Sequence of chain 3.H:
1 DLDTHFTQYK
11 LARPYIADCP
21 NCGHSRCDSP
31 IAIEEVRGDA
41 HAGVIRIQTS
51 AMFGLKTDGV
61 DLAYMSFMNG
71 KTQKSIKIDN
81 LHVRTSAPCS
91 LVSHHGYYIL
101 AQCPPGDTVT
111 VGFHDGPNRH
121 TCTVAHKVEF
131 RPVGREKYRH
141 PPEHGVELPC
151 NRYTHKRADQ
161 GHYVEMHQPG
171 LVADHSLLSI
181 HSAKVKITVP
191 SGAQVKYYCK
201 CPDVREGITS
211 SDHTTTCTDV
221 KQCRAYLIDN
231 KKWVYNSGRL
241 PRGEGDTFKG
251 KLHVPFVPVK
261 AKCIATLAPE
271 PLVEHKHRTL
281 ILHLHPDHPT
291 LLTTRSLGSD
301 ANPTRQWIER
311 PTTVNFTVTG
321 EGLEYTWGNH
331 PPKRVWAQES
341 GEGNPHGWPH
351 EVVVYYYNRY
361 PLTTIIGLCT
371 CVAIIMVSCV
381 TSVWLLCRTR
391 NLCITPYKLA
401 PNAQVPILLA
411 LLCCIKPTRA

Binding-site contacts:
Ligand atom N2 contacts residue ASN315 of chain 3.H at 2.8 Å (h-bond).
Ligand atom C5 contacts residue ASN315 of chain 3.H at 3.7 Å.
Ligand atom C3 contacts residue ASN315 of chain 3.H at 3.8 Å.
Ligand atom O5 contacts residue THR313 of chain 3.H at 4.3 Å.
Ligand atom C6 contacts residue THR313 of chain 3.H at 4.5 Å.
Ligand atom C4 contacts residue ASN315 of chain 3.H at 4.3 Å.
Ligand atom O5 contacts residue VAL314 of chain 3.H at 3.8 Å.
Ligand atom C8 contacts residue ILE281 of chain 3.H at 4.5 Å (hydrophobic).
Ligand atom O7 contacts residue ASN315 of chain 3.H at 4.2 Å.
Ligand atom C6 contacts residue ASN315 of chain 3.H at 4.5 Å.
Ligand atom C7 contacts residue ASN315 of chain 3.H at 3.3 Å.
Ligand atom C2 contacts residue ASN315 of chain 3.H at 2.5 Å.
Ligand atom C1 contacts residue ASN315 of chain 3.H at 1.4 Å.
Ligand atom C8 contacts residue ASN315 of chain 3.H at 3.5 Å.
Ligand atom C1 contacts residue VAL314 of chain 3.H at 4.4 Å (hydrophobic).
Ligand atom O5 contacts residue ASN315 of chain 3.H at 2.4 Å (h-bond).

The small molecule below binds the protein below.
Small molecule (SMILES): CC(=O)N[C@@H]1[C@@H](O)[C@H](O)[C@@H](CO)O[C@H]1O